Sequence of chain 1.G:
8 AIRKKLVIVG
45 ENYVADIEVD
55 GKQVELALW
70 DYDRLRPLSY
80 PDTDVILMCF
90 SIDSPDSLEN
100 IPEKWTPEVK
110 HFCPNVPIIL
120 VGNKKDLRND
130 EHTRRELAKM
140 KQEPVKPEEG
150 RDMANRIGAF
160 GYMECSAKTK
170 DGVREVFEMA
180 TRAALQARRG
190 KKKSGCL

Sequence of chain 1.C:
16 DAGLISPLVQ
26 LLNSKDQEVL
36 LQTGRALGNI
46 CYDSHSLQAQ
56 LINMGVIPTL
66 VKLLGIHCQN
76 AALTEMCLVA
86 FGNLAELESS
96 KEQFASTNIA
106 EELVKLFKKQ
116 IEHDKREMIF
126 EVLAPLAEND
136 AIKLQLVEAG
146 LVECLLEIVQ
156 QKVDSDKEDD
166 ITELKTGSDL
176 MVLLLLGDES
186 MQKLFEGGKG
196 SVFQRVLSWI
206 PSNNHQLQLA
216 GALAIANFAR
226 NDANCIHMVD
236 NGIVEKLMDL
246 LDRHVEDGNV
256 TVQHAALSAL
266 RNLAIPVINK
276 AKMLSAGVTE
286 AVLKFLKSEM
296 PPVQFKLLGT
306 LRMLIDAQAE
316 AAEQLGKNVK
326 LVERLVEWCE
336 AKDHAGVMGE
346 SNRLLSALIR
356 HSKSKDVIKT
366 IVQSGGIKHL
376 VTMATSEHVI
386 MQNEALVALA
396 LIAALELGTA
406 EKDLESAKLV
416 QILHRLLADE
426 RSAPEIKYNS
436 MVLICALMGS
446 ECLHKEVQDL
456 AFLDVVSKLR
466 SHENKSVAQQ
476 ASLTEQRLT

This protein binds this small molecule.
Small molecule (SMILES): C/C=C(\C)CC/C=C(\C)CCC=C(C)C

Binding-site contacts:
Ligand atom C7 contacts residue LEU196 of chain 1.G at 4.2 Å (hydrophobic).
Ligand atom C7 contacts residue GLY43 of chain 1.C at 4.3 Å.
Ligand atom C7 contacts residue ALA85 of chain 1.C at 4.2 Å (hydrophobic).
Ligand atom C2 contacts residue GLY43 of chain 1.C at 4.4 Å.
Ligand atom C4 contacts residue GLN53 of chain 1.C at 3.5 Å.
Ligand atom C14 contacts residue LEU78 of chain 1.C at 3.5 Å (hydrophobic).
Ligand atom C2 contacts residue CYS195 of chain 1.G at 2.8 Å (hydrophobic).
Ligand atom C4 contacts residue CYS46 of chain 1.C at 4.0 Å (hydrophobic).
Ligand atom C9 contacts residue MET81 of chain 1.C at 4.2 Å (hydrophobic).
Ligand atom C9 contacts residue ALA85 of chain 1.C at 4.3 Å (hydrophobic).
Ligand atom C13 contacts residue LEU65 of chain 1.C at 4.5 Å (hydrophobic).
Ligand atom C1 contacts residue CYS46 of chain 1.C at 4.1 Å (hydrophobic).
Ligand atom C15 contacts residue LEU68 of chain 1.C at 3.5 Å (hydrophobic).
Ligand atom C1 contacts residue ASN88 of chain 1.C at 3.4 Å.
Ligand atom C14 contacts residue LEU35 of chain 1.C at 4.4 Å (hydrophobic).
Ligand atom C6 contacts residue GLY43 of chain 1.C at 3.9 Å.
Ligand atom C10 contacts residue ALA85 of chain 1.C at 4.2 Å (hydrophobic).
Ligand atom C15 contacts residue CYS82 of chain 1.C at 3.4 Å (hydrophobic).
Ligand atom C2 contacts residue LEU196 of chain 1.G at 4.3 Å (hydrophobic).
Ligand atom C3 contacts residue CYS195 of chain 1.G at 4.0 Å (hydrophobic).
Ligand atom C12 contacts residue MET81 of chain 1.C at 3.3 Å (hydrophobic).
Ligand atom C7 contacts residue GLY39 of chain 1.C at 4.3 Å.
Ligand atom C11 contacts residue MET81 of chain 1.C at 4.2 Å (hydrophobic).
Ligand atom C7 contacts residue LEU42 of chain 1.C at 4.2 Å (hydrophobic).
Ligand atom C13 contacts residue MET81 of chain 1.C at 3.8 Å (hydrophobic).
Ligand atom C6 contacts residue LEU42 of chain 1.C at 4.0 Å (hydrophobic).
Ligand atom C1 contacts residue CYS195 of chain 1.G at 1.8 Å (hydrophobic).
Ligand atom C12 contacts residue GLY39 of chain 1.C at 4.0 Å.
Ligand atom C14 contacts residue MET81 of chain 1.C at 3.7 Å (hydrophobic).
Ligand atom C1 contacts residue GLY43 of chain 1.C at 4.3 Å.
Ligand atom C10 contacts residue LEU65 of chain 1.C at 3.8 Å (hydrophobic).
Ligand atom C14 contacts residue LEU68 of chain 1.C at 4.1 Å (hydrophobic).
Ligand atom C13 contacts residue LEU68 of chain 1.C at 3.9 Å (hydrophobic).
Ligand atom C8 contacts residue ALA85 of chain 1.C at 4.0 Å (hydrophobic).
Ligand atom C11 contacts residue GLY39 of chain 1.C at 3.9 Å.
Ligand atom C4 contacts residue LEU89 of chain 1.C at 3.9 Å (hydrophobic).
Ligand atom C11 contacts residue LEU65 of chain 1.C at 4.2 Å (hydrophobic).
Ligand atom C15 contacts residue LEU65 of chain 1.C at 3.5 Å (hydrophobic).
Ligand atom C5 contacts residue ALA85 of chain 1.C at 3.8 Å (hydrophobic).
Ligand atom C3 contacts residue ALA85 of chain 1.C at 4.3 Å (hydrophobic).